Sequence of chain 1.A:
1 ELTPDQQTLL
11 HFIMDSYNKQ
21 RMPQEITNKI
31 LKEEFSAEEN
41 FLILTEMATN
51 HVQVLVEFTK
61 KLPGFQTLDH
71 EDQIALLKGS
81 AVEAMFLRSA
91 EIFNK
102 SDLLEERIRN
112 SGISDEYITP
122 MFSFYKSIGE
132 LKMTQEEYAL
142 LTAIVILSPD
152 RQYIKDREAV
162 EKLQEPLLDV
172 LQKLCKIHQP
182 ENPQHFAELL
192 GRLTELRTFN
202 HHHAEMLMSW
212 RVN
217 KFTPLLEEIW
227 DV

Binding-site contacts:
Ligand atom C22 contacts residue SER89 of chain 1.A at 3.2 Å.
Ligand atom S1 contacts residue HIS51 of chain 1.A at 4.0 Å.
Ligand atom C7 contacts residue PHE218 of chain 1.A at 3.5 Å (hydrophobic).
Ligand atom O3 contacts residue ARG88 of chain 1.A at 4.0 Å.
Ligand atom C8 contacts residue TRP211 of chain 1.A at 3.5 Å (hydrophobic).
Ligand atom C27 contacts residue ARG88 of chain 1.A at 3.6 Å.
Ligand atom N1 contacts residue MET207 of chain 1.A at 3.6 Å.
Ligand atom C11 contacts residue PHE86 of chain 1.A at 3.5 Å (hydrophobic).
Ligand atom O1 contacts residue TRP211 of chain 1.A at 3.1 Å.
Ligand atom C1 contacts residue TRP211 of chain 1.A at 3.5 Å (hydrophobic).
Ligand atom C22 contacts residue MET85 of chain 1.A at 3.9 Å (hydrophobic).
Ligand atom C12 contacts residue TYR126 of chain 1.A at 3.5 Å (hydrophobic).
Ligand atom O4 contacts residue ARG88 of chain 1.A at 2.5 Å (salt-bridge).
Ligand atom C23 contacts residue MET47 of chain 1.A at 3.4 Å (hydrophobic).
Ligand atom C10 contacts residue PHE86 of chain 1.A at 3.2 Å (hydrophobic).
Ligand atom N1 contacts residue TRP211 of chain 1.A at 3.5 Å.
Ligand atom C28 contacts residue ARG88 of chain 1.A at 3.6 Å.
Ligand atom C8 contacts residue PHE218 of chain 1.A at 3.6 Å (hydrophobic).
Ligand atom O2 contacts residue ALA48 of chain 1.A at 4.0 Å.
Ligand atom O4 contacts residue MET22 of chain 1.A at 4.0 Å.
Ligand atom C27 contacts residue ILE92 of chain 1.A at 3.6 Å (hydrophobic).
Ligand atom C11 contacts residue TYR126 of chain 1.A at 3.2 Å (hydrophobic).
Ligand atom CL1 contacts residue TRP211 of chain 1.A at 3.8 Å.
Ligand atom C9 contacts residue PHE86 of chain 1.A at 3.9 Å (hydrophobic).
Ligand atom C26 contacts residue ILE92 of chain 1.A at 3.6 Å (hydrophobic).
Ligand atom N1 contacts residue HIS204 of chain 1.A at 3.2 Å (h-bond).
Ligand atom C4 contacts residue TRP211 of chain 1.A at 3.9 Å (hydrophobic).
Ligand atom C8 contacts residue THR45 of chain 1.A at 3.8 Å.
Ligand atom C24 contacts residue MET22 of chain 1.A at 3.7 Å (hydrophobic).
Ligand atom CL2 contacts residue MET85 of chain 1.A at 3.1 Å.
Ligand atom C12 contacts residue MET122 of chain 1.A at 3.8 Å (hydrophobic).
Ligand atom C25 contacts residue MET47 of chain 1.A at 3.5 Å (hydrophobic).
Ligand atom C7 contacts residue LEU222 of chain 1.A at 3.8 Å (hydrophobic).
Ligand atom O1 contacts residue HIS204 of chain 1.A at 4.0 Å.
Ligand atom C20 contacts residue MET85 of chain 1.A at 3.7 Å (hydrophobic).
Ligand atom N3 contacts residue MET47 of chain 1.A at 3.3 Å.
Ligand atom S1 contacts residue MET22 of chain 1.A at 3.8 Å.
Ligand atom CL2 contacts residue HIS204 of chain 1.A at 3.6 Å.
Ligand atom C29 contacts residue ARG88 of chain 1.A at 3.1 Å.
Ligand atom C8 contacts residue PHE41 of chain 1.A at 3.9 Å (hydrophobic).

The protein below binds the small molecule below.
Small molecule (SMILES): O=C(O)c1ccc2nc(N3C[C@H]4CCC[C@@H](C3)C4OCc3c(-c4c(Cl)cccc4Cl)noc3C3CC3)sc2c1